Binding-site contacts:
Ligand atom C7 contacts residue ASN333 of chain 1.A at 3.8 Å.
Ligand atom O6 contacts residue TRP21 of chain 1.B at 3.3 Å.
Ligand atom C6 contacts residue TRP21 of chain 1.B at 4.4 Å (hydrophobic).
Ligand atom C4 contacts residue ASN333 of chain 1.A at 4.3 Å.
Ligand atom C8 contacts residue ALA19 of chain 1.B at 4.2 Å (hydrophobic).
Ligand atom O4 contacts residue ILE45 of chain 1.B at 4.3 Å.
Ligand atom O5 contacts residue TRP21 of chain 1.B at 4.1 Å.
Ligand atom O5 contacts residue ASN333 of chain 1.A at 2.4 Å (h-bond).
Ligand atom C5 contacts residue ILE45 of chain 1.B at 4.4 Å (hydrophobic).
Ligand atom C3 contacts residue ASN333 of chain 1.A at 3.9 Å.
Ligand atom C5 contacts residue ASN333 of chain 1.A at 3.7 Å.
Ligand atom N2 contacts residue ASN333 of chain 1.A at 3.0 Å (h-bond).
Ligand atom C8 contacts residue THR49 of chain 1.B at 3.7 Å.
Ligand atom O7 contacts residue ILE30 of chain 1.A at 3.9 Å.
Ligand atom C2 contacts residue ASN333 of chain 1.A at 2.5 Å.
Ligand atom O7 contacts residue ILE45 of chain 1.B at 3.9 Å.
Ligand atom C7 contacts residue ILE30 of chain 1.A at 3.8 Å (hydrophobic).
Ligand atom N2 contacts residue ILE30 of chain 1.A at 4.1 Å.
Ligand atom O7 contacts residue ASN333 of chain 1.A at 3.9 Å.
Ligand atom C8 contacts residue ILE30 of chain 1.A at 3.9 Å (hydrophobic).
Ligand atom C5 contacts residue TRP21 of chain 1.B at 4.4 Å (hydrophobic).
Ligand atom C1 contacts residue ASN333 of chain 1.A at 1.4 Å.

Sequence of chain 1.A:
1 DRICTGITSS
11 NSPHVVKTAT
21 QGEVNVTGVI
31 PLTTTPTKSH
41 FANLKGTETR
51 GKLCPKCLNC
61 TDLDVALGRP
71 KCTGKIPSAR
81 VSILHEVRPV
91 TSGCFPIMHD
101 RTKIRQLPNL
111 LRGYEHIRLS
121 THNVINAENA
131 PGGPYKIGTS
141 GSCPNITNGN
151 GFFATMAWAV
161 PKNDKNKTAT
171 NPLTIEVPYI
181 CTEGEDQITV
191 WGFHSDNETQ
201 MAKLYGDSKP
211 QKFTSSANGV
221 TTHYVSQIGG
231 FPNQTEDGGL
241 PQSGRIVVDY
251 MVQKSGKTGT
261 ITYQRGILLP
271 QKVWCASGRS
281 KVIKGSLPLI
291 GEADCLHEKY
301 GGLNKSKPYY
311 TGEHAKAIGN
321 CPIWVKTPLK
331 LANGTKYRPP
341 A

Sequence of chain 1.B:
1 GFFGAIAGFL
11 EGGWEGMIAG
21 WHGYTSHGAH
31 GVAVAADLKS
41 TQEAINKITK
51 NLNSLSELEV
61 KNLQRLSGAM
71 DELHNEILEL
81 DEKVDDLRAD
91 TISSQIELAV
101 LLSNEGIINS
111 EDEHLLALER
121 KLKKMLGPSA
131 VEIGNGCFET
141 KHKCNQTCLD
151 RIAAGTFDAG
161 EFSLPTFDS

This protein binds this small molecule.
Small molecule (SMILES): CC(=O)N[C@H]1[C@H](O[C@H]2[C@H](O)[C@@H](NC(C)=O)CO[C@@H]2CO)O[C@H](CO)[C@@H](O[C@@H]2O[C@H](CO)[C@@H](O)[C@H](O)[C@@H]2O)[C@@H]1O